Binding-site contacts:
Ligand atom NH2 contacts residue GLU114 of chain 1.D at 3.3 Å (salt-bridge).
Ligand atom CZ contacts residue ASP105 of chain 1.D at 3.2 Å.
Ligand atom N contacts residue TYR85 of chain 1.D at 3.5 Å.
Ligand atom NH2 contacts residue PHE109 of chain 1.D at 3.4 Å.
Ligand atom O contacts residue HIS87 of chain 1.D at 3.5 Å.
Ligand atom CA contacts residue GLY51 of chain 1.D at 3.2 Å.
Ligand atom CA contacts residue TYR85 of chain 1.D at 3.4 Å (hydrophobic).
Ligand atom CG contacts residue LEU76 of chain 1.D at 3.5 Å (hydrophobic).
Ligand atom OE1 contacts residue TYR85 of chain 1.D at 3.4 Å (h-bond).
Ligand atom CZ contacts residue GLU114 of chain 1.D at 3.5 Å.
Ligand atom O contacts residue HIS87 of chain 1.D at 3.1 Å (h-bond).
Ligand atom O contacts residue TYR85 of chain 1.D at 2.5 Å (h-bond).
Ligand atom C contacts residue TYR85 of chain 1.D at 3.5 Å (hydrophobic).
Ligand atom N contacts residue GLY51 of chain 1.D at 3.1 Å (h-bond).
Ligand atom NH1 contacts residue GLU114 of chain 1.D at 2.8 Å (salt-bridge).
Ligand atom OD2 contacts residue ARG41 of chain 1.D at 3.4 Å.
Ligand atom CB contacts residue EDO1 of chain 1.R at 3.4 Å.
Ligand atom CB contacts residue LEU76 of chain 1.D at 3.5 Å (hydrophobic).
Ligand atom OE1 contacts residue TYR52 of chain 1.D at 3.4 Å.
Ligand atom OE1 contacts residue LYS118 of chain 1.D at 3.2 Å (salt-bridge).
Ligand atom NH1 contacts residue ASP105 of chain 1.D at 2.6 Å (salt-bridge).
Ligand atom OG contacts residue LYS120 of chain 1.D at 3.3 Å (salt-bridge).
Ligand atom O contacts residue GLY51 of chain 1.D at 3.2 Å (h-bond).
Ligand atom OG contacts residue TYR85 of chain 1.D at 3.5 Å.
Ligand atom NH1 contacts residue PHE109 of chain 1.D at 3.4 Å.
Ligand atom O contacts residue ARG41 of chain 1.D at 3.2 Å (salt-bridge).
Ligand atom OD2 contacts residue SER43 of chain 1.D at 2.4 Å (h-bond).
Ligand atom OG contacts residue SO41 of chain 1.X at 2.7 Å (h-bond).
Ligand atom C contacts residue TYR85 of chain 1.D at 3.5 Å (hydrophobic).
Ligand atom OG1 contacts residue ARG41 of chain 1.D at 3.0 Å (salt-bridge).
Ligand atom CD contacts residue TYR85 of chain 1.D at 3.5 Å (hydrophobic).
Ligand atom O contacts residue ASN81 of chain 1.D at 3.0 Å (h-bond).
Ligand atom N contacts residue SO41 of chain 1.X at 2.9 Å (h-bond).
Ligand atom CG contacts residue SER43 of chain 1.D at 3.4 Å.
Ligand atom CZ contacts residue PHE109 of chain 1.D at 3.4 Å (hydrophobic).
Ligand atom NE2 contacts residue SO41 of chain 1.X at 3.3 Å (h-bond).
Ligand atom C contacts residue ARG41 of chain 1.D at 3.5 Å.
Ligand atom NE contacts residue ASP105 of chain 1.D at 2.9 Å (salt-bridge).
Ligand atom O contacts residue ARG41 of chain 1.D at 2.8 Å (salt-bridge).
Ligand atom CA contacts residue TYR85 of chain 1.D at 3.5 Å (hydrophobic).

Sequence of chain 1.D:
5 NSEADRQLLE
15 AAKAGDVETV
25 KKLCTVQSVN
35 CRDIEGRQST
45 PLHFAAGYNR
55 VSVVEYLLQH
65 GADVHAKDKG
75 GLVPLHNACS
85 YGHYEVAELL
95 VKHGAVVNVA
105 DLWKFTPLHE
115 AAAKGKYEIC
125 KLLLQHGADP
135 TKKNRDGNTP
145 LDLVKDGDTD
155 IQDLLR

A small-molecule ligand and the protein it binds are described below.
Small molecule (SMILES): C[C@@H](O)[C@H](NC(=O)[C@@H](N)CCCN=C(N)N)C(=O)N[C@@H](CCC(N)=O)C(=O)N1CCC[C@H]1C(=O)N[C@@H](CC(=O)O)C(=O)NCC(=O)N[C@@H](CCC(N)=O)C(=O)N[C@@H](CO)C(=O)N[C@@H](Cc1ccccc1)C(=O)N[C@@H](CCCN=C(N)N)C(=O)N[C@@H](CO)C(N)=O